This small molecule binds to this protein.
Small molecule (SMILES): OC[C@H]1O[C@@H](O[C@@H]2[C@@H](O)[C@H](O[C@@H]3[C@@H](O)[C@H](O[C@@H]4[C@@H](O)[C@H](O[C@@H]5[C@@H](O)[C@H](O[C@@H]6[C@@H](O)[C@H](O)O[C@H](CO)[C@H]6O)O[C@H](CO)[C@H]5O)O[C@H](CO)[C@H]4O)O[C@H](CO)[C@H]3O)O[C@H](CO)[C@H]2O)[C@H](O)[C@@H](O)[C@@H]1O

Binding-site contacts:
Ligand atom O6 contacts residue ASP51 of chain 1.B at 2.7 Å (salt-bridge).
Ligand atom C6 contacts residue LEU43 of chain 1.B at 4.2 Å (hydrophobic).
Ligand atom C4 contacts residue ASP51 of chain 1.B at 3.4 Å.
Ligand atom O4 contacts residue LEU29 of chain 1.B at 4.5 Å.
Ligand atom O6 contacts residue LEU43 of chain 1.B at 3.8 Å.
Ligand atom C6 contacts residue ASP51 of chain 1.B at 3.6 Å.
Ligand atom C5 contacts residue TYR80 of chain 1.B at 4.1 Å (hydrophobic).
Ligand atom O6 contacts residue ARG89 of chain 1.B at 3.1 Å (salt-bridge).
Ligand atom O6 contacts residue ALA31 of chain 1.B at 3.6 Å.
Ligand atom O6 contacts residue LEU29 of chain 1.B at 3.8 Å.
Ligand atom O4 contacts residue ASP51 of chain 1.B at 2.6 Å (salt-bridge).
Ligand atom C4 contacts residue TRP78 of chain 1.B at 4.4 Å (hydrophobic).
Ligand atom C6 contacts residue TYR80 of chain 1.B at 3.7 Å (hydrophobic).
Ligand atom C4 contacts residue TYR80 of chain 1.B at 4.5 Å (hydrophobic).
Ligand atom O5 contacts residue TYR80 of chain 1.B at 4.3 Å.
Ligand atom O6 contacts residue TYR80 of chain 1.B at 3.7 Å.
Ligand atom O4 contacts residue TRP78 of chain 1.B at 4.4 Å.
Ligand atom O4 contacts residue LEU43 of chain 1.B at 4.3 Å.
Ligand atom C6 contacts residue ARG89 of chain 1.B at 4.0 Å.
Ligand atom C6 contacts residue LEU29 of chain 1.B at 3.6 Å (hydrophobic).
Ligand atom C5 contacts residue ASP51 of chain 1.B at 4.3 Å.
Ligand atom O4 contacts residue TYR80 of chain 1.B at 3.6 Å.
Ligand atom C6 contacts residue TRP78 of chain 1.B at 3.9 Å (hydrophobic).

Sequence of chain 1.B:
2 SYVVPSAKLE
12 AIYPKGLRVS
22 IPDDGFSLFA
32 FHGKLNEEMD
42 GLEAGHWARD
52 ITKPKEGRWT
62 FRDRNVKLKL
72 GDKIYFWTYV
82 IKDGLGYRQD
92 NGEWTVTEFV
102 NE